Sequence of chain 1.C:
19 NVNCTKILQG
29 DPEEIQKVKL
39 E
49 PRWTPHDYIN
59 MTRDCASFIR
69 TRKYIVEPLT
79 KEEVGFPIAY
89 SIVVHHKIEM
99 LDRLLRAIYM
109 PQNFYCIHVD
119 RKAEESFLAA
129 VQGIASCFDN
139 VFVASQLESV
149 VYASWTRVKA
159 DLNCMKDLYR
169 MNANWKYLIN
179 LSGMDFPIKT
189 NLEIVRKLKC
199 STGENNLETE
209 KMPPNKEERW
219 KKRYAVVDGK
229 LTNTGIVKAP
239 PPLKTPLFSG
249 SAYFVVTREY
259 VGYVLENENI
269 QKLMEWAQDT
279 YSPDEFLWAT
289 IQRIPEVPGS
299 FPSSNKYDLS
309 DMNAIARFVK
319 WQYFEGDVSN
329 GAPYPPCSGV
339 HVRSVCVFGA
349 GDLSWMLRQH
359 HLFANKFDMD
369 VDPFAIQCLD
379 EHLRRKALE

Binding-site contacts:
Ligand atom O4 contacts residue ASP55 of chain 1.C at 3.9 Å.
Ligand atom O7 contacts residue ASN58 of chain 1.C at 3.3 Å (h-bond).
Ligand atom C5 contacts residue ASN58 of chain 1.C at 3.6 Å.
Ligand atom O4 contacts residue TRP51 of chain 1.C at 3.9 Å.
Ligand atom C3 contacts residue ASN58 of chain 1.C at 3.7 Å.
Ligand atom O5 contacts residue ASN58 of chain 1.C at 2.3 Å (h-bond).
Ligand atom C1 contacts residue ASN58 of chain 1.C at 1.4 Å.
Ligand atom C2 contacts residue ASN58 of chain 1.C at 2.4 Å.
Ligand atom N2 contacts residue ASN58 of chain 1.C at 3.0 Å (h-bond).
Ligand atom C7 contacts residue ASN58 of chain 1.C at 3.4 Å.
Ligand atom C6 contacts residue MET59 of chain 1.C at 3.8 Å (hydrophobic).
Ligand atom C5 contacts residue ASP55 of chain 1.C at 4.4 Å.
Ligand atom C6 contacts residue TRP51 of chain 1.C at 3.7 Å (hydrophobic).
Ligand atom C4 contacts residue ASP55 of chain 1.C at 3.7 Å.
Ligand atom C4 contacts residue ASN58 of chain 1.C at 4.1 Å.
Ligand atom C6 contacts residue ASP55 of chain 1.C at 4.1 Å.

The small molecule below binds the protein below.
Small molecule (SMILES): CC(=O)N[C@H]1[C@H](O[C@H]2[C@H](O)[C@@H](NC(C)=O)CO[C@@H]2CO[C@@H]2O[C@@H](C)[C@@H](O)[C@@H](O)[C@@H]2O)O[C@H](CO)[C@@H](O)[C@@H]1O